Sequence of chain 9.A:
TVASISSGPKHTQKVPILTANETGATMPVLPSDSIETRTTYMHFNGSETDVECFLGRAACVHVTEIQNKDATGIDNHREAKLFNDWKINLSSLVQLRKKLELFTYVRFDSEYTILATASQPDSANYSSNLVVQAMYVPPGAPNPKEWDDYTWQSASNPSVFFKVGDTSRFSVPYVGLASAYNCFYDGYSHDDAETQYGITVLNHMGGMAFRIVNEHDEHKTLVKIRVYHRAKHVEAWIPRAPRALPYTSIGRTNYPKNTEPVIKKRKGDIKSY

Sequence of chain 9.C:
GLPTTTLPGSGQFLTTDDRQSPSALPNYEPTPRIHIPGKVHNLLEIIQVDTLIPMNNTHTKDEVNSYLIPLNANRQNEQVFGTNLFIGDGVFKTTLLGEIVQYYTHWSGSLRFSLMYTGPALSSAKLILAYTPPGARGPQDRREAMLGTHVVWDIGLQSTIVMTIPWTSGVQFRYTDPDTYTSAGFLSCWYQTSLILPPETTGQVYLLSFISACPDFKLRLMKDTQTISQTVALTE

The protein below binds the small molecule below.
Small molecule (SMILES): Cc1cc(CCCCCCCOc2ccc(C3=N[C@@H](C)CO3)cc2)on1

Binding-site contacts:
Ligand atom N2 contacts residue PHE186 of chain 9.A at 3.7 Å.
Ligand atom O1B contacts residue MET221 of chain 9.A at 3.4 Å.
Ligand atom C5 contacts residue PHE186 of chain 9.A at 3.5 Å (hydrophobic).
Ligand atom C4 contacts residue TYR152 of chain 9.A at 3.9 Å (hydrophobic).
Ligand atom C2C contacts residue VAL188 of chain 9.A at 3.2 Å (hydrophobic).
Ligand atom C3C contacts residue VAL188 of chain 9.A at 3.3 Å (hydrophobic).
Ligand atom C6C contacts residue MET221 of chain 9.A at 3.7 Å (hydrophobic).
Ligand atom C31 contacts residue ALA150 of chain 9.A at 3.5 Å (hydrophobic).
Ligand atom C6B contacts residue TYR197 of chain 9.A at 3.6 Å (hydrophobic).
Ligand atom C4A contacts residue ASN219 of chain 9.A at 3.5 Å.
Ligand atom O1 contacts residue VAL188 of chain 9.A at 3.8 Å.
Ligand atom C5 contacts residue TYR152 of chain 9.A at 3.8 Å (hydrophobic).
Ligand atom C6C contacts residue VAL191 of chain 9.A at 3.2 Å (hydrophobic).
Ligand atom CM1 contacts residue SER107 of chain 9.A at 3.9 Å.
Ligand atom C3B contacts residue MET221 of chain 9.A at 3.8 Å (hydrophobic).
Ligand atom C5B contacts residue TYR197 of chain 9.A at 3.7 Å (hydrophobic).
Ligand atom C2B contacts residue MET221 of chain 9.A at 3.5 Å (hydrophobic).
Ligand atom C3 contacts residue PRO174 of chain 9.A at 3.8 Å (hydrophobic).
Ligand atom C7C contacts residue TYR197 of chain 9.A at 3.8 Å (hydrophobic).
Ligand atom C5C contacts residue TYR128 of chain 9.A at 3.5 Å (hydrophobic).
Ligand atom C4 contacts residue MET224 of chain 9.A at 3.8 Å (hydrophobic).
Ligand atom C4C contacts residue TYR152 of chain 9.A at 3.8 Å (hydrophobic).
Ligand atom C4 contacts residue PHE186 of chain 9.A at 3.6 Å (hydrophobic).
Ligand atom C31 contacts residue SER175 of chain 9.A at 3.6 Å.
Ligand atom O1 contacts residue TYR152 of chain 9.A at 3.9 Å.
Ligand atom C4B contacts residue LEU106 of chain 9.A at 3.7 Å (hydrophobic).
Ligand atom C7C contacts residue TYR128 of chain 9.A at 3.6 Å (hydrophobic).
Ligand atom N2 contacts residue ALA24 of chain 9.C at 3.4 Å.
Ligand atom C31 contacts residue VAL176 of chain 9.A at 3.3 Å (hydrophobic).
Ligand atom C1B contacts residue MET221 of chain 9.A at 3.8 Å (hydrophobic).
Ligand atom C3 contacts residue PHE186 of chain 9.A at 3.8 Å (hydrophobic).
Ligand atom O1B contacts residue TYR128 of chain 9.A at 3.9 Å.
Ligand atom C3C contacts residue TYR128 of chain 9.A at 3.9 Å (hydrophobic).
Ligand atom C6B contacts residue LEU106 of chain 9.A at 3.9 Å (hydrophobic).
Ligand atom C5C contacts residue ILE104 of chain 9.A at 3.8 Å (hydrophobic).
Ligand atom C31 contacts residue PRO174 of chain 9.A at 3.4 Å (hydrophobic).
Ligand atom N3A contacts residue ASN219 of chain 9.A at 3.0 Å (h-bond).
Ligand atom O1 contacts residue ALA24 of chain 9.C at 3.6 Å.
Ligand atom C5B contacts residue LEU106 of chain 9.A at 3.5 Å (hydrophobic).
Ligand atom O1 contacts residue PHE186 of chain 9.A at 3.5 Å.